Binding-site contacts:
Ligand atom N1 contacts residue DC4 of chain 1.B at 2.9 Å (h-bond).
Ligand atom C6 contacts residue DG6 of chain 1.B at 3.6 Å.
Ligand atom N1 contacts residue DG5 of chain 1.B at 2.8 Å (h-bond).
Ligand atom C5' contacts residue TYR151 of chain 1.A at 3.4 Å (hydrophobic).
Ligand atom N3 contacts residue DG6 of chain 1.B at 2.7 Å (h-bond).
Ligand atom C5 contacts residue DG6 of chain 1.B at 3.5 Å.
Ligand atom OP1 contacts residue ASN148 of chain 1.A at 3.4 Å (h-bond).
Ligand atom N6 contacts residue DG6 of chain 1.B at 3.3 Å (h-bond).
Ligand atom C5 contacts residue DC4 of chain 1.B at 3.5 Å.
Ligand atom C5' contacts residue TYR147 of chain 1.A at 3.2 Å (hydrophobic).
Ligand atom OP1 contacts residue ARG162 of chain 1.A at 2.6 Å (salt-bridge).
Ligand atom C2 contacts residue DC4 of chain 1.B at 3.6 Å.
Ligand atom C2 contacts residue DG5 of chain 1.B at 3.2 Å.
Ligand atom OP2 contacts residue LYS159 of chain 1.A at 3.1 Å (salt-bridge).
Ligand atom N4 contacts residue DG5 of chain 1.B at 2.1 Å (h-bond).
Ligand atom C4 contacts residue DG6 of chain 1.B at 2.9 Å.
Ligand atom P contacts residue ARG162 of chain 1.A at 3.4 Å.
Ligand atom O5' contacts residue LYS83 of chain 1.A at 3.0 Å (salt-bridge).
Ligand atom O6 contacts residue TYR61 of chain 1.A at 3.4 Å (h-bond).
Ligand atom C5 contacts residue DG5 of chain 1.B at 3.5 Å.
Ligand atom N2 contacts residue DG5 of chain 1.B at 3.0 Å (h-bond).
Ligand atom OP2 contacts residue TYR147 of chain 1.A at 2.7 Å (h-bond).
Ligand atom N1 contacts residue DC3 of chain 1.B at 3.0 Å (h-bond).
Ligand atom O4 contacts residue DC3 of chain 1.B at 3.1 Å (h-bond).
Ligand atom O2 contacts residue TYR61 of chain 1.A at 3.6 Å.
Ligand atom C3' contacts residue ASN148 of chain 1.A at 3.7 Å.
Ligand atom N7 contacts residue ASN82 of chain 1.A at 3.3 Å (h-bond).
Ligand atom N2 contacts residue DC4 of chain 1.B at 3.5 Å (h-bond).
Ligand atom O4 contacts residue DT1 of chain 1.B at 3.2 Å (h-bond).
Ligand atom N2 contacts residue ASN82 of chain 1.A at 3.0 Å.
Ligand atom O6 contacts residue DC4 of chain 1.B at 2.5 Å (h-bond).
Ligand atom OP2 contacts residue ARG162 of chain 1.A at 2.8 Å (salt-bridge).
Ligand atom O3' contacts residue LYS159 of chain 1.A at 3.6 Å.
Ligand atom OP2 contacts residue TYR157 of chain 1.A at 3.6 Å (h-bond).
Ligand atom C6 contacts residue DC3 of chain 1.B at 3.1 Å.
Ligand atom C6 contacts residue DC4 of chain 1.B at 2.9 Å.
Ligand atom N4 contacts residue DG6 of chain 1.B at 2.3 Å (h-bond).
Ligand atom C5' contacts residue TYR157 of chain 1.A at 3.4 Å (hydrophobic).
Ligand atom O6 contacts residue DC3 of chain 1.B at 2.9 Å (h-bond).
Ligand atom C4 contacts residue DG5 of chain 1.B at 3.0 Å.

This small molecule binds to this protein.
Small molecule (SMILES): Cc1cn([C@H]2C[C@H](O)[C@@H](CO[P](=O)(O)O[C@H]3C[C@H](n4cnc5c(=O)nc(N)[nH]c54)O[C@@H]3CO[P](=O)(O)O[C@H]3C[C@H](n4cnc5c(=O)nc(N)[nH]c54)O[C@@H]3CO[P](=O)(O)O[C@H]3C[C@H](n4ccc(N)nc4=O)O[C@@H]3CO[P](=O)(O)O[C@H]3C[C@H](n4ccc(N)nc4=O)O[C@@H]3CO[P](=O)(O)O[C@H]3C[C@H](n4cnc5c(N)ncnc54)O[C@@H]3COP(=O)=O)O2)c(=O)[nH]c1=O

Sequence of chain 1.A:
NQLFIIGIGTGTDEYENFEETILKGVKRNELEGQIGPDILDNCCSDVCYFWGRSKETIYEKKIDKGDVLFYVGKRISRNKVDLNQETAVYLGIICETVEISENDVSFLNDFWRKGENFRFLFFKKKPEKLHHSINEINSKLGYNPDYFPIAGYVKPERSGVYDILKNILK